Sequence of chain 1.A:
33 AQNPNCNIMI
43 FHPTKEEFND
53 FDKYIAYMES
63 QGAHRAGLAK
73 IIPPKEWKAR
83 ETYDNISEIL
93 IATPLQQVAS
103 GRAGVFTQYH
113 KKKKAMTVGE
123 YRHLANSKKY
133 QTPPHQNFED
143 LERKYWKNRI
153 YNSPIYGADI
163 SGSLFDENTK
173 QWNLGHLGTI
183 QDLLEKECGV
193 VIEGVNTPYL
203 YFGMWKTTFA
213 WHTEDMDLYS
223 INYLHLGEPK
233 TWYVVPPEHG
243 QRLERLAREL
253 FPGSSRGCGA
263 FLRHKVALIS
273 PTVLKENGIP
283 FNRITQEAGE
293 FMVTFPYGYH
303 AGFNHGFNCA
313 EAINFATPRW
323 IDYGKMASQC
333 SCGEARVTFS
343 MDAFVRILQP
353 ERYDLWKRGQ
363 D

Binding-site contacts:
Ligand atom C4 contacts residue EDO1 of chain 1.L at 3.1 Å.
Ligand atom C2 contacts residue EDO1 of chain 1.L at 2.4 Å.
Ligand atom C5 contacts residue ILE323 of chain 1.A at 3.2 Å (hydrophobic).
Ligand atom C10 contacts residue EDO1 of chain 1.L at 1.1 Å.
Ligand atom C3 contacts residue ILE323 of chain 1.A at 3.4 Å (hydrophobic).
Ligand atom C7 contacts residue LYS327 of chain 1.A at 4.3 Å.
Ligand atom O11 contacts residue ILE349 of chain 1.A at 4.3 Å.
Ligand atom C4 contacts residue ILE323 of chain 1.A at 3.1 Å (hydrophobic).
Ligand atom C4 contacts residue ASP324 of chain 1.A at 3.5 Å.
Ligand atom C5 contacts residue EDO1 of chain 1.L at 2.5 Å.
Ligand atom O11 contacts residue CYS190 of chain 1.A at 3.4 Å.
Ligand atom C6 contacts residue EDO1 of chain 1.L at 1.4 Å.
Ligand atom C6 contacts residue LEU350 of chain 1.A at 4.4 Å (hydrophobic).
Ligand atom C1 contacts residue CYS190 of chain 1.A at 4.1 Å (hydrophobic).
Ligand atom C3 contacts residue EDO1 of chain 1.L at 3.1 Å.
Ligand atom C1 contacts residue LYS327 of chain 1.A at 3.0 Å.
Ligand atom O11 contacts residue EDO1 of chain 1.L at 1.9 Å.
Ligand atom C1 contacts residue EDO1 of chain 1.L at 1.4 Å.
Ligand atom C10 contacts residue CYS190 of chain 1.A at 3.4 Å (hydrophobic).
Ligand atom C2 contacts residue LYS327 of chain 1.A at 3.0 Å.
Ligand atom C6 contacts residue LYS327 of chain 1.A at 2.2 Å.
Ligand atom N1 contacts residue LEU350 of chain 1.A at 3.7 Å.
Ligand atom O8 contacts residue GLU189 of chain 1.A at 4.2 Å.
Ligand atom C3 contacts residue LYS327 of chain 1.A at 2.2 Å.
Ligand atom O8 contacts residue EDO1 of chain 1.L at 1.5 Å (h-bond).
Ligand atom C10 contacts residue LEU350 of chain 1.A at 4.4 Å (hydrophobic).
Ligand atom C7 contacts residue CYS190 of chain 1.A at 3.0 Å (hydrophobic).
Ligand atom C1 contacts residue ILE323 of chain 1.A at 3.9 Å (hydrophobic).
Ligand atom C5 contacts residue LYS327 of chain 1.A at 1.0 Å.
Ligand atom N1 contacts residue LYS327 of chain 1.A at 3.0 Å.
Ligand atom C3 contacts residue ASP324 of chain 1.A at 4.0 Å.
Ligand atom C2 contacts residue ILE323 of chain 1.A at 3.8 Å (hydrophobic).
Ligand atom C7 contacts residue EDO1 of chain 1.L at 1.8 Å.
Ligand atom C6 contacts residue ILE323 of chain 1.A at 3.7 Å (hydrophobic).
Ligand atom C4 contacts residue LYS327 of chain 1.A at 1.1 Å.
Ligand atom C10 contacts residue LYS327 of chain 1.A at 4.2 Å.
Ligand atom N1 contacts residue EDO1 of chain 1.L at 1.4 Å.
Ligand atom O8 contacts residue CYS190 of chain 1.A at 2.4 Å.

The small molecule below binds the protein below.
Small molecule (SMILES): O=C1Nc2ccccc2C1=O